The small molecule below binds the protein below.
Small molecule (SMILES): O=C(N[C@H](CO)[C@H](O)c1ccc([N+](=O)[O-])cc1)C(Br)Br

Binding-site contacts:
Ligand atom N2 contacts residue GLY43 of chain 1.D at 2.9 Å (h-bond).
Ligand atom C2 contacts residue GLY43 of chain 1.D at 3.3 Å.
Ligand atom N2 contacts residue THR46 of chain 1.D at 3.7 Å.
Ligand atom O2 contacts residue GLY43 of chain 1.D at 4.5 Å.
Ligand atom C2 contacts residue THR46 of chain 1.D at 3.7 Å.
Ligand atom BR1 contacts residue GLY43 of chain 1.D at 4.3 Å.
Ligand atom BR1 contacts residue GLN129 of chain 1.D at 4.0 Å.
Ligand atom BR1 contacts residue THR46 of chain 1.D at 3.7 Å.
Ligand atom C1 contacts residue GLY43 of chain 1.D at 2.8 Å.
Ligand atom C3 contacts residue THR46 of chain 1.D at 4.4 Å.
Ligand atom O4 contacts residue THR46 of chain 1.D at 2.8 Å (h-bond).
Ligand atom C4 contacts residue GLY43 of chain 1.D at 4.5 Å.
Ligand atom O5 contacts residue GLY43 of chain 1.D at 4.0 Å.
Ligand atom C3 contacts residue GLY43 of chain 1.D at 4.0 Å.
Ligand atom O2 contacts residue THR46 of chain 1.D at 4.1 Å.
Ligand atom C1 contacts residue THR46 of chain 1.D at 3.8 Å.
Ligand atom C3 contacts residue GLN44 of chain 1.D at 4.4 Å.
Ligand atom C4 contacts residue GLN44 of chain 1.D at 4.3 Å.
Ligand atom C4 contacts residue THR46 of chain 1.D at 3.4 Å.
Ligand atom N2 contacts residue GLN44 of chain 1.D at 4.1 Å.
Ligand atom BR2 contacts residue GLY43 of chain 1.D at 3.7 Å.
Ligand atom O5 contacts residue GLN44 of chain 1.D at 3.4 Å.

Sequence of chain 1.D:
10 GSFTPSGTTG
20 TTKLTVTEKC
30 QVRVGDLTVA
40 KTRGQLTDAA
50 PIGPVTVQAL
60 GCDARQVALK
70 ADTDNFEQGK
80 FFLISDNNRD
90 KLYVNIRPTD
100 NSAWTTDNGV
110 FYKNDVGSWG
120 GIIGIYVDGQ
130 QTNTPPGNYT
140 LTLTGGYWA